A small-molecule ligand and the protein it binds are described below.
Small molecule (SMILES): CC[C@H]1O[C@@H](n2cnc3c(N)ncnc32)[C@H](O)[C@@H]1O

Binding-site contacts:
Ligand atom C1' contacts residue GLU287 of chain 1.C at 3.3 Å.
Ligand atom N3 contacts residue SER247 of chain 1.C at 2.9 Å (h-bond).
Ligand atom C8 contacts residue PHE329 of chain 1.C at 3.3 Å (hydrophobic).
Ligand atom O2' contacts residue SER247 of chain 1.C at 3.2 Å (h-bond).
Ligand atom C2' contacts residue SER247 of chain 1.C at 3.6 Å.
Ligand atom C4 contacts residue VAL326 of chain 1.C at 3.8 Å (hydrophobic).
Ligand atom C6 contacts residue GLY289 of chain 1.C at 3.6 Å.
Ligand atom C6 contacts residue THR288 of chain 1.C at 3.4 Å.
Ligand atom C5' contacts residue PHE329 of chain 1.C at 3.5 Å (hydrophobic).
Ligand atom C2 contacts residue THR288 of chain 1.C at 3.6 Å.
Ligand atom O3' contacts residue PHE245 of chain 1.C at 3.6 Å.
Ligand atom C2 contacts residue ILE248 of chain 1.C at 3.9 Å (hydrophobic).
Ligand atom N3 contacts residue GLU287 of chain 1.C at 3.4 Å (salt-bridge).
Ligand atom N7 contacts residue VAL326 of chain 1.C at 3.7 Å.
Ligand atom N6 contacts residue GLY289 of chain 1.C at 2.8 Å (h-bond).
Ligand atom C2 contacts residue GLU287 of chain 1.C at 3.2 Å.
Ligand atom O4' contacts residue PHE329 of chain 1.C at 3.8 Å.
Ligand atom N6 contacts residue SER292 of chain 1.C at 3.5 Å.
Ligand atom C5 contacts residue B121 of chain 1.U at 3.3 Å.
Ligand atom N1 contacts residue SER292 of chain 1.C at 3.6 Å.
Ligand atom O3' contacts residue ASN193 of chain 1.C at 3.3 Å (h-bond).
Ligand atom N1 contacts residue GLY289 of chain 1.C at 3.5 Å (h-bond).
Ligand atom C8 contacts residue VAL326 of chain 1.C at 3.5 Å (hydrophobic).
Ligand atom N7 contacts residue PHE329 of chain 1.C at 3.6 Å.
Ligand atom N6 contacts residue ILE330 of chain 1.C at 3.9 Å.
Ligand atom O3' contacts residue GLU287 of chain 1.C at 3.5 Å (salt-bridge).
Ligand atom O4' contacts residue GLU287 of chain 1.C at 3.8 Å.
Ligand atom N1 contacts residue THR288 of chain 1.C at 3.3 Å.
Ligand atom C5' contacts residue B121 of chain 1.U at 3.4 Å.
Ligand atom N7 contacts residue B121 of chain 1.U at 3.5 Å.
Ligand atom C6 contacts residue B121 of chain 1.U at 3.7 Å.
Ligand atom C5 contacts residue THR288 of chain 1.C at 3.6 Å.
Ligand atom C6' contacts residue B121 of chain 1.U at 2.7 Å.
Ligand atom C2' contacts residue GLU287 of chain 1.C at 3.8 Å.
Ligand atom C4 contacts residue B121 of chain 1.U at 3.6 Å.
Ligand atom C8 contacts residue B121 of chain 1.U at 3.9 Å.
Ligand atom O2' contacts residue GLU287 of chain 1.C at 3.3 Å (salt-bridge).
Ligand atom C2 contacts residue SER247 of chain 1.C at 3.1 Å.
Ligand atom O2' contacts residue PHE245 of chain 1.C at 3.1 Å.
Ligand atom N9 contacts residue VAL326 of chain 1.C at 3.5 Å.

Sequence of chain 1.C:
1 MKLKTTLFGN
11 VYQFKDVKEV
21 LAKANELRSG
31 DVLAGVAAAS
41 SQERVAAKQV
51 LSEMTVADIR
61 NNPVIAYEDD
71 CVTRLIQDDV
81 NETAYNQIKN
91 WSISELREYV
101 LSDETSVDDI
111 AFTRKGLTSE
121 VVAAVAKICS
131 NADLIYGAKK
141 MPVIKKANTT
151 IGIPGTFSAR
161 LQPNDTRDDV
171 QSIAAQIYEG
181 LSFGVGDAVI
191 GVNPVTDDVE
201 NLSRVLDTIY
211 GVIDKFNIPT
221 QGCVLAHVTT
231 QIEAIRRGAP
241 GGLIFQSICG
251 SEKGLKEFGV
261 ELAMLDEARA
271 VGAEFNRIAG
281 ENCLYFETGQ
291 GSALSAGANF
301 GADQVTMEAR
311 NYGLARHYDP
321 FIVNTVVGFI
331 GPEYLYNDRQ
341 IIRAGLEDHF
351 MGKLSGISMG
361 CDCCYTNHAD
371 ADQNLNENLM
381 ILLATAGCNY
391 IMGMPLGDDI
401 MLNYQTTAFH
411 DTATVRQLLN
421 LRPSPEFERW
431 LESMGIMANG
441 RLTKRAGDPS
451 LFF